Sequence of chain 1.A:
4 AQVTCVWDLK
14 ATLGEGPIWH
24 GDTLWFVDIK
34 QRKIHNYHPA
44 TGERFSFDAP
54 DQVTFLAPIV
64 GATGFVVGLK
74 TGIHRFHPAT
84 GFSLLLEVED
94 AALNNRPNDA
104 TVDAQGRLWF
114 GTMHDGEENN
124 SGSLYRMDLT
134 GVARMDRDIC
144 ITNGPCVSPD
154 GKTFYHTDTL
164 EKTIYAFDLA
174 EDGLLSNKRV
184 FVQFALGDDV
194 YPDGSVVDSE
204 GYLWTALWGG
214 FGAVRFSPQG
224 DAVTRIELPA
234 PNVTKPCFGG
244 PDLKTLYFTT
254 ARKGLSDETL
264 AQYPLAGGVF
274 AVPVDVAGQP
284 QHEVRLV

Binding-site contacts:
Ligand atom O2 contacts residue ILE32 of chain 1.A at 3.9 Å.
Ligand atom O3 contacts residue MET116 of chain 1.A at 3.4 Å.
Ligand atom O3 contacts residue LYS256 of chain 1.A at 4.0 Å.
Ligand atom C2 contacts residue MET116 of chain 1.A at 4.2 Å (hydrophobic).
Ligand atom O3 contacts residue GLU120 of chain 1.A at 2.7 Å (salt-bridge).
Ligand atom C1 contacts residue ASN101 of chain 1.A at 4.0 Å.
Ligand atom O1 contacts residue GLU18 of chain 1.A at 2.8 Å (salt-bridge).
Ligand atom O3 contacts residue ARG99 of chain 1.A at 2.9 Å (salt-bridge).
Ligand atom C2 contacts residue FE21 of chain 1.C at 4.3 Å.
Ligand atom O5 contacts residue FE21 of chain 1.C at 3.9 Å.
Ligand atom O1 contacts residue ASN146 of chain 1.A at 3.0 Å (h-bond).
Ligand atom O4 contacts residue LYS256 of chain 1.A at 3.3 Å (salt-bridge).
Ligand atom C4 contacts residue ILE144 of chain 1.A at 4.3 Å (hydrophobic).
Ligand atom C2 contacts residue ASN101 of chain 1.A at 3.7 Å.
Ligand atom O2 contacts residue LEU16 of chain 1.A at 3.7 Å.
Ligand atom C3 contacts residue LEU16 of chain 1.A at 4.0 Å (hydrophobic).
Ligand atom C1 contacts residue ASN146 of chain 1.A at 3.6 Å.
Ligand atom C3 contacts residue GLU120 of chain 1.A at 3.9 Å.
Ligand atom O2 contacts residue ASN101 of chain 1.A at 2.8 Å (h-bond).
Ligand atom C5 contacts residue ASP196 of chain 1.A at 3.8 Å.
Ligand atom O2 contacts residue ARG99 of chain 1.A at 3.0 Å (salt-bridge).
Ligand atom O4 contacts residue TRP211 of chain 1.A at 3.9 Å.
Ligand atom O1 contacts residue FE21 of chain 1.C at 1.9 Å.
Ligand atom O1 contacts residue ASN101 of chain 1.A at 3.0 Å (h-bond).
Ligand atom O1 contacts residue ASP196 of chain 1.A at 2.9 Å (salt-bridge).
Ligand atom O4 contacts residue GLU120 of chain 1.A at 3.6 Å.
Ligand atom C1 contacts residue ASP196 of chain 1.A at 3.3 Å.
Ligand atom O5 contacts residue ILE144 of chain 1.A at 4.2 Å.
Ligand atom C2 contacts residue ILE144 of chain 1.A at 4.4 Å (hydrophobic).
Ligand atom C1 contacts residue FE21 of chain 1.C at 3.2 Å.
Ligand atom O3 contacts residue LEU16 of chain 1.A at 4.1 Å.
Ligand atom O2 contacts residue MET116 of chain 1.A at 4.1 Å.
Ligand atom O5 contacts residue ASP196 of chain 1.A at 3.3 Å (salt-bridge).
Ligand atom C1 contacts residue GLU18 of chain 1.A at 3.6 Å.
Ligand atom C2 contacts residue ARG99 of chain 1.A at 3.8 Å.
Ligand atom C4 contacts residue GLU120 of chain 1.A at 4.1 Å.
Ligand atom O5 contacts residue ASN146 of chain 1.A at 3.2 Å (h-bond).
Ligand atom C3 contacts residue ARG99 of chain 1.A at 3.8 Å.
Ligand atom C2 contacts residue LEU16 of chain 1.A at 4.4 Å (hydrophobic).
Ligand atom C5 contacts residue TRP211 of chain 1.A at 3.7 Å (hydrophobic).

The protein below binds the small molecule below.
Small molecule (SMILES): O[C@@H]1[C@@H](O)[C@H](O)OC[C@H]1O